This protein binds this small molecule.
Small molecule (SMILES): Nc1nc2c(ncn2[C@@H]2O[C@H](CO[P](=O)(O)O[P](=O)(O)CP(=O)(O)O)[C@@H](O)[C@H]2O)c(=O)[nH]1

Binding-site contacts:
Ligand atom O1G contacts residue GLY61 of chain 2.F at 2.8 Å (h-bond).
Ligand atom O3G contacts residue THR36 of chain 2.F at 3.6 Å (h-bond).
Ligand atom O2B contacts residue LYS17 of chain 2.F at 2.9 Å (salt-bridge).
Ligand atom N2 contacts residue ASP119 of chain 2.F at 3.2 Å (salt-bridge).
Ligand atom O3G contacts residue PRO35 of chain 2.F at 3.3 Å.
Ligand atom N1 contacts residue ASP119 of chain 2.F at 2.9 Å (salt-bridge).
Ligand atom O2A contacts residue CYS19 of chain 2.F at 2.9 Å (h-bond).
Ligand atom C3B contacts residue ALA14 of chain 2.F at 3.6 Å (hydrophobic).
Ligand atom O3A contacts residue GLY16 of chain 2.F at 3.0 Å (h-bond).
Ligand atom O1A contacts residue EDO1 of chain 2.IA at 2.7 Å (h-bond).
Ligand atom PG contacts residue MG1 of chain 2.GA at 3.2 Å.
Ligand atom PB contacts residue MG1 of chain 2.GA at 3.1 Å.
Ligand atom O2B contacts residue VAL15 of chain 2.F at 3.5 Å (h-bond).
Ligand atom O1B contacts residue LYS17 of chain 2.F at 3.6 Å.
Ligand atom PB contacts residue LYS17 of chain 2.F at 3.6 Å.
Ligand atom N7 contacts residue CYS19 of chain 2.F at 3.6 Å.
Ligand atom N3 contacts residue GLN18 of chain 1.K at 3.5 Å (h-bond).
Ligand atom O2' contacts residue GLN18 of chain 1.K at 3.5 Å.
Ligand atom O2A contacts residue THR18 of chain 2.F at 3.2 Å (h-bond).
Ligand atom O1G contacts residue LYS17 of chain 2.F at 2.7 Å (salt-bridge).
Ligand atom O1B contacts residue THR18 of chain 2.F at 2.9 Å (h-bond).
Ligand atom O6 contacts residue ASP119 of chain 2.F at 3.6 Å (salt-bridge).
Ligand atom O2B contacts residue GLY16 of chain 2.F at 3.0 Å (h-bond).
Ligand atom C8 contacts residue GLY16 of chain 2.F at 3.6 Å.
Ligand atom C2 contacts residue GLN18 of chain 1.K at 3.6 Å.
Ligand atom O6 contacts residue ALA160 of chain 2.F at 3.0 Å (h-bond).
Ligand atom O2G contacts residue MG1 of chain 2.GA at 2.0 Å.
Ligand atom C3B contacts residue MG1 of chain 2.GA at 3.4 Å.
Ligand atom C8 contacts residue CYS19 of chain 2.F at 3.6 Å (hydrophobic).
Ligand atom N9 contacts residue LYS117 of chain 2.F at 3.6 Å.
Ligand atom N2 contacts residue GLN18 of chain 1.K at 2.9 Å (h-bond).
Ligand atom O2G contacts residue THR36 of chain 2.F at 2.8 Å (h-bond).
Ligand atom O2' contacts residue PHE29 of chain 2.F at 3.5 Å.
Ligand atom O2A contacts residue GLY16 of chain 2.F at 3.4 Å.
Ligand atom O1A contacts residue TYR33 of chain 2.F at 3.4 Å.
Ligand atom O6 contacts residue LEU161 of chain 2.F at 3.2 Å (h-bond).
Ligand atom O6 contacts residue SER159 of chain 2.F at 3.4 Å (h-bond).
Ligand atom O1B contacts residue MG1 of chain 2.GA at 2.0 Å.
Ligand atom O4' contacts residue LYS117 of chain 2.F at 2.9 Å (salt-bridge).
Ligand atom O3' contacts residue TYR33 of chain 2.F at 3.4 Å.

Sequence of chain 2.F:
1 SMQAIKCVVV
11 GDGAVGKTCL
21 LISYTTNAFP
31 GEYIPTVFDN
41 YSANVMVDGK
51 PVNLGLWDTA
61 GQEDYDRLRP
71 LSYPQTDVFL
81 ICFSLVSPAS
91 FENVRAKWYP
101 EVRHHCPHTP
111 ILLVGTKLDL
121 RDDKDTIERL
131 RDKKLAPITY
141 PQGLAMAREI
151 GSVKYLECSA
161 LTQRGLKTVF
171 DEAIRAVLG

Sequence of chain 1.K:
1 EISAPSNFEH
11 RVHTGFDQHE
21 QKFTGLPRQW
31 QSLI